Binding-site contacts:
Ligand atom C2 contacts residue ILE327 of chain 1.A at 4.3 Å (hydrophobic).
Ligand atom O6 contacts residue ASN307 of chain 1.A at 4.2 Å.
Ligand atom C2 contacts residue ASN306 of chain 1.A at 2.5 Å.
Ligand atom C1 contacts residue ASN306 of chain 1.A at 1.5 Å.
Ligand atom C4 contacts residue ASN306 of chain 1.A at 4.4 Å.
Ligand atom O6 contacts residue THR308 of chain 1.A at 4.3 Å.
Ligand atom O6 contacts residue GLN443 of chain 1.A at 3.0 Å (h-bond).
Ligand atom C7 contacts residue UNK63 of chain 1.G at 4.5 Å.
Ligand atom O7 contacts residue ASN306 of chain 1.A at 3.5 Å (h-bond).
Ligand atom O7 contacts residue ILE327 of chain 1.A at 3.5 Å.
Ligand atom C5 contacts residue ASN306 of chain 1.A at 3.8 Å.
Ligand atom O6 contacts residue ASN306 of chain 1.A at 4.4 Å.
Ligand atom O5 contacts residue ASN306 of chain 1.A at 2.5 Å (h-bond).
Ligand atom O5 contacts residue ILE327 of chain 1.A at 4.5 Å.
Ligand atom C3 contacts residue ASN306 of chain 1.A at 3.9 Å.
Ligand atom C8 contacts residue ASN306 of chain 1.A at 4.5 Å.
Ligand atom C7 contacts residue ASN306 of chain 1.A at 3.4 Å.
Ligand atom C6 contacts residue GLN443 of chain 1.A at 4.0 Å.
Ligand atom O7 contacts residue UNK63 of chain 1.G at 3.9 Å.
Ligand atom N2 contacts residue ASN306 of chain 1.A at 3.0 Å (h-bond).
Ligand atom C8 contacts residue UNK63 of chain 1.G at 4.3 Å.
Ligand atom C8 contacts residue GLN443 of chain 1.A at 4.0 Å.

Sequence of chain 1.A:
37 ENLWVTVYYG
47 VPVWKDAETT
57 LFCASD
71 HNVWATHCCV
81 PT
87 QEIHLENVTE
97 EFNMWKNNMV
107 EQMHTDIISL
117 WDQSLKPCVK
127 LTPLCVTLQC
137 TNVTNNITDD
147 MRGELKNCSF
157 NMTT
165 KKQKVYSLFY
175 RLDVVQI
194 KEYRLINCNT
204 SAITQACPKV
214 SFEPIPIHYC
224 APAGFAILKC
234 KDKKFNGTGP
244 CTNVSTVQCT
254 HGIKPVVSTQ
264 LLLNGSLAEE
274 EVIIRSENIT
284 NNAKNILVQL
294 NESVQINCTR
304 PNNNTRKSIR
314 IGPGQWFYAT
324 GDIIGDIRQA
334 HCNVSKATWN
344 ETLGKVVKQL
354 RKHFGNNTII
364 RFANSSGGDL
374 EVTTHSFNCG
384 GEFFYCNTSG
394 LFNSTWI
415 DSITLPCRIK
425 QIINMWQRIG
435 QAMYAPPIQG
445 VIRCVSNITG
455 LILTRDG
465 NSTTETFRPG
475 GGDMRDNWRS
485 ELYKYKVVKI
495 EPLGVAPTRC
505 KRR

Sequence of chain 1.G:
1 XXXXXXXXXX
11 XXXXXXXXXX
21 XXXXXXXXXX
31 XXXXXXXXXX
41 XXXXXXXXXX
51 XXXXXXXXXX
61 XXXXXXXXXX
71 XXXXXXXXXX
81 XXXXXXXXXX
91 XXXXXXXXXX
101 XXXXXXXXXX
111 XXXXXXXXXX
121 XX

This protein binds this small molecule.
Small molecule (SMILES): CC(=O)N[C@H]1[C@H](O[C@H]2[C@H](O)[C@@H](NC(C)=O)CO[C@@H]2CO)O[C@H](CO)[C@@H](O)[C@@H]1O